The protein below binds the small molecule below.
Small molecule (SMILES): COc1ccc(Cn2cnc3cc4c(cc32)CCCC4)cc1C

Sequence of chain 1.A:
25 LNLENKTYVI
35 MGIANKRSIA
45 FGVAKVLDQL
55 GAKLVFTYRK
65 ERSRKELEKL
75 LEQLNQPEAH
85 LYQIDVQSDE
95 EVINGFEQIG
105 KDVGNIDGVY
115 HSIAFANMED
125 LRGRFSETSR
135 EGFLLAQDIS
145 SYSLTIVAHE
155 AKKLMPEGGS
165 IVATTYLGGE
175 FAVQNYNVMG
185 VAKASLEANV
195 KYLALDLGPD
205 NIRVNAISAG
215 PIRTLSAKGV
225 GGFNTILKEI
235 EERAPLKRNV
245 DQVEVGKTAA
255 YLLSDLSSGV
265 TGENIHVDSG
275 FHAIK

Binding-site contacts:
Ligand atom C19 contacts residue PHE119 of chain 1.A at 3.9 Å (hydrophobic).
Ligand atom C8 contacts residue NAP1 of chain 1.D at 3.6 Å.
Ligand atom C11 contacts residue PHE227 of chain 1.A at 4.2 Å (hydrophobic).
Ligand atom C23 contacts residue VAL224 of chain 1.A at 3.8 Å (hydrophobic).
Ligand atom C19 contacts residue ALA120 of chain 1.A at 3.6 Å (hydrophobic).
Ligand atom C2 contacts residue SER220 of chain 1.A at 3.6 Å.
Ligand atom N7 contacts residue NAP1 of chain 1.D at 3.0 Å (h-bond).
Ligand atom C11 contacts residue TYR180 of chain 1.A at 4.0 Å (hydrophobic).
Ligand atom C22 contacts residue GLN178 of chain 1.A at 3.4 Å.
Ligand atom N9 contacts residue NAP1 of chain 1.D at 4.1 Å.
Ligand atom C12 contacts residue VAL224 of chain 1.A at 4.2 Å (hydrophobic).
Ligand atom C6 contacts residue TYR180 of chain 1.A at 3.7 Å (hydrophobic).
Ligand atom C20 contacts residue PHE119 of chain 1.A at 3.8 Å (hydrophobic).
Ligand atom C10 contacts residue NAP1 of chain 1.D at 3.8 Å.
Ligand atom C6 contacts residue NAP1 of chain 1.D at 3.6 Å.
Ligand atom C4 contacts residue SER220 of chain 1.A at 3.4 Å.
Ligand atom C20 contacts residue ALA118 of chain 1.A at 4.1 Å (hydrophobic).
Ligand atom C17 contacts residue SER220 of chain 1.A at 3.2 Å.
Ligand atom C14 contacts residue TYR180 of chain 1.A at 3.8 Å (hydrophobic).
Ligand atom C8 contacts residue TYR180 of chain 1.A at 3.5 Å (hydrophobic).
Ligand atom C5 contacts residue TYR180 of chain 1.A at 4.0 Å (hydrophobic).
Ligand atom C20 contacts residue ALA120 of chain 1.A at 3.7 Å (hydrophobic).
Ligand atom C16 contacts residue PHE227 of chain 1.A at 4.0 Å (hydrophobic).
Ligand atom C12 contacts residue TYR180 of chain 1.A at 3.7 Å (hydrophobic).
Ligand atom C3 contacts residue MET183 of chain 1.A at 3.8 Å (hydrophobic).
Ligand atom C20 contacts residue MET183 of chain 1.A at 3.8 Å (hydrophobic).
Ligand atom O21 contacts residue GLN178 of chain 1.A at 3.3 Å (h-bond).
Ligand atom O21 contacts residue VAL177 of chain 1.A at 4.1 Å.
Ligand atom C15 contacts residue TYR170 of chain 1.A at 3.7 Å (hydrophobic).
Ligand atom C18 contacts residue ALA120 of chain 1.A at 3.7 Å (hydrophobic).
Ligand atom C23 contacts residue ASN179 of chain 1.A at 4.1 Å.
Ligand atom C13 contacts residue TYR180 of chain 1.A at 3.5 Å (hydrophobic).
Ligand atom C16 contacts residue TYR170 of chain 1.A at 4.1 Å (hydrophobic).
Ligand atom C23 contacts residue TYR180 of chain 1.A at 3.8 Å (hydrophobic).
Ligand atom N9 contacts residue TYR180 of chain 1.A at 3.8 Å.
Ligand atom C22 contacts residue ILE230 of chain 1.A at 4.1 Å (hydrophobic).
Ligand atom N7 contacts residue TYR180 of chain 1.A at 2.9 Å (h-bond).
Ligand atom C18 contacts residue MET122 of chain 1.A at 4.1 Å (hydrophobic).
Ligand atom C13 contacts residue VAL224 of chain 1.A at 4.0 Å (hydrophobic).
Ligand atom C3 contacts residue NAP1 of chain 1.D at 3.6 Å.